This protein binds this small molecule.
Small molecule (SMILES): CC(C)CCC[C@@H](C)[C@H]1CC[C@H]2[C@@H]3CC=C4C[C@@H](O)CC[C@]4(C)[C@H]3CC[C@]12C

Sequence of chain 1.E:
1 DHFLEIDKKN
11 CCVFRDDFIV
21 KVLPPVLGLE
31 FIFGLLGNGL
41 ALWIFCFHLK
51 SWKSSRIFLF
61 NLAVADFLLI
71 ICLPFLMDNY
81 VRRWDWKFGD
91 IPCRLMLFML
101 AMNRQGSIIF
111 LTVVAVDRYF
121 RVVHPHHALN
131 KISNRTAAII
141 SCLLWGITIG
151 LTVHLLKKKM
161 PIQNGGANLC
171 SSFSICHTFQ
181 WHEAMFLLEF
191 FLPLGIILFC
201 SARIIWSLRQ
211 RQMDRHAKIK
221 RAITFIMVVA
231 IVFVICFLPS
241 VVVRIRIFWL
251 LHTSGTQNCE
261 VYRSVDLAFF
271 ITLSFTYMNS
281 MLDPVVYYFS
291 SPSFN

Binding-site contacts:
Ligand atom C3 contacts residue LEU188 of chain 1.E at 4.0 Å (hydrophobic).
Ligand atom C3 contacts residue GLN105 of chain 1.E at 3.4 Å.
Ligand atom C24 contacts residue VAL116 of chain 1.E at 4.0 Å (hydrophobic).
Ligand atom O1 contacts residue GLN105 of chain 1.E at 2.8 Å (h-bond).
Ligand atom C6 contacts residue ILE147 of chain 1.E at 4.4 Å (hydrophobic).
Ligand atom C26 contacts residue LEU129 of chain 1.E at 3.7 Å (hydrophobic).
Ligand atom O1 contacts residue GLU189 of chain 1.E at 4.0 Å.
Ligand atom C25 contacts residue VAL113 of chain 1.E at 4.0 Å (hydrophobic).
Ligand atom C18 contacts residue ILE196 of chain 1.E at 4.3 Å (hydrophobic).
Ligand atom C2 contacts residue GLU189 of chain 1.E at 3.8 Å.
Ligand atom O1 contacts residue LEU151 of chain 1.E at 4.2 Å.
Ligand atom C23 contacts residue VAL113 of chain 1.E at 4.0 Å (hydrophobic).
Ligand atom C12 contacts residue ILE109 of chain 1.E at 4.1 Å (hydrophobic).
Ligand atom C27 contacts residue ILE140 of chain 1.E at 3.8 Å (hydrophobic).
Ligand atom C15 contacts residue LEU144 of chain 1.E at 3.9 Å (hydrophobic).
Ligand atom C20 contacts residue VAL113 of chain 1.E at 4.3 Å (hydrophobic).
Ligand atom C16 contacts residue LEU144 of chain 1.E at 3.8 Å (hydrophobic).
Ligand atom C19 contacts residue LEU192 of chain 1.E at 3.6 Å (hydrophobic).
Ligand atom C19 contacts residue PRO193 of chain 1.E at 4.2 Å (hydrophobic).
Ligand atom O1 contacts residue LEU188 of chain 1.E at 3.3 Å.
Ligand atom C17 contacts residue LEU144 of chain 1.E at 4.1 Å (hydrophobic).
Ligand atom C12 contacts residue THR112 of chain 1.E at 3.8 Å.
Ligand atom C21 contacts residue VAL113 of chain 1.E at 3.7 Å (hydrophobic).
Ligand atom C11 contacts residue THR112 of chain 1.E at 4.0 Å.
Ligand atom C17 contacts residue VAL113 of chain 1.E at 4.0 Å (hydrophobic).
Ligand atom C14 contacts residue LEU144 of chain 1.E at 3.8 Å (hydrophobic).
Ligand atom C1 contacts residue PRO193 of chain 1.E at 4.3 Å (hydrophobic).
Ligand atom C21 contacts residue THR112 of chain 1.E at 3.8 Å.
Ligand atom C9 contacts residue ILE109 of chain 1.E at 3.9 Å (hydrophobic).
Ligand atom C27 contacts residue PHE58 of chain 1.E at 4.0 Å (hydrophobic).
Ligand atom C10 contacts residue ILE109 of chain 1.E at 4.3 Å (hydrophobic).
Ligand atom C11 contacts residue ILE109 of chain 1.E at 4.4 Å (hydrophobic).
Ligand atom C26 contacts residue ASP117 of chain 1.E at 4.0 Å.
Ligand atom C2 contacts residue GLN105 of chain 1.E at 4.4 Å.
Ligand atom C21 contacts residue VAL116 of chain 1.E at 3.6 Å (hydrophobic).
Ligand atom C26 contacts residue VAL113 of chain 1.E at 4.0 Å (hydrophobic).
Ligand atom C1 contacts residue ILE109 of chain 1.E at 3.6 Å (hydrophobic).
Ligand atom C4 contacts residue LEU188 of chain 1.E at 3.7 Å (hydrophobic).
Ligand atom C26 contacts residue VAL116 of chain 1.E at 4.3 Å (hydrophobic).
Ligand atom C2 contacts residue PRO193 of chain 1.E at 4.1 Å (hydrophobic).